A protein and the small-molecule ligand that binds it are described below.
Small molecule (SMILES): O=S(=O)(O)CCCn1c2[n+](c3ccccc31)[Pd](Cl)(Cl)[n+]1ccccc1-2

Sequence of chain 1.A:
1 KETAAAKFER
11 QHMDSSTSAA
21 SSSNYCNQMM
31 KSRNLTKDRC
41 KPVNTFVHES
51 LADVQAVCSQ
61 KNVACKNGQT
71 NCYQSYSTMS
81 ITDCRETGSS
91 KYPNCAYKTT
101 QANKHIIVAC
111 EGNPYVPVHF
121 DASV

Binding-site contacts:
Ligand atom CAF contacts residue VAL118 of chain 1.A at 3.9 Å (hydrophobic).
Ligand atom CAE contacts residue GLU111 of chain 1.A at 4.5 Å.
Ligand atom CAC contacts residue GLU111 of chain 1.A at 4.2 Å.
Ligand atom PD contacts residue VAL118 of chain 1.A at 4.1 Å.
Ligand atom OAT contacts residue LYS7 of chain 1.A at 3.5 Å.
Ligand atom CAA contacts residue VAL118 of chain 1.A at 3.4 Å (hydrophobic).
Ligand atom SAV contacts residue ALA4 of chain 1.A at 4.3 Å.
Ligand atom SAV contacts residue LYS7 of chain 1.A at 3.9 Å.
Ligand atom PD contacts residue HIS119 of chain 1.A at 2.1 Å.
Ligand atom CAB contacts residue VAL118 of chain 1.A at 3.8 Å (hydrophobic).
Ligand atom CAE contacts residue ALA109 of chain 1.A at 4.4 Å (hydrophobic).
Ligand atom OAT contacts residue GLU2 of chain 1.A at 4.0 Å.
Ligand atom CAI contacts residue GLN11 of chain 1.A at 3.9 Å.
Ligand atom CAA contacts residue HIS119 of chain 1.A at 3.6 Å.
Ligand atom CAG contacts residue HIS119 of chain 1.A at 4.4 Å.
Ligand atom CAD contacts residue VAL118 of chain 1.A at 3.9 Å (hydrophobic).
Ligand atom CAO contacts residue ALA4 of chain 1.A at 4.5 Å (hydrophobic).
Ligand atom CAE contacts residue HIS119 of chain 1.A at 4.2 Å.
Ligand atom OAT contacts residue THR3 of chain 1.A at 4.3 Å.
Ligand atom CAI contacts residue LYS41 of chain 1.A at 4.4 Å.
Ligand atom OAT contacts residue ALA4 of chain 1.A at 3.7 Å.
Ligand atom CAF contacts residue HIS119 of chain 1.A at 3.3 Å.
Ligand atom CAC contacts residue VAL118 of chain 1.A at 4.2 Å (hydrophobic).
Ligand atom CAJ contacts residue LYS7 of chain 1.A at 3.5 Å.
Ligand atom CAE contacts residue VAL118 of chain 1.A at 3.8 Å (hydrophobic).
Ligand atom NAL contacts residue VAL118 of chain 1.A at 3.3 Å (h-bond).
Ligand atom CAK contacts residue GLN11 of chain 1.A at 3.6 Å.
Ligand atom CAJ contacts residue GLN11 of chain 1.A at 4.3 Å.
Ligand atom CAD contacts residue GLU111 of chain 1.A at 3.6 Å.
Ligand atom NAL contacts residue HIS119 of chain 1.A at 3.2 Å (h-bond).
Ligand atom CAP contacts residue ALA4 of chain 1.A at 3.4 Å (hydrophobic).
Ligand atom NAQ contacts residue HIS119 of chain 1.A at 4.2 Å.
Ligand atom CAR contacts residue LYS7 of chain 1.A at 4.0 Å.
Ligand atom NAM contacts residue VAL118 of chain 1.A at 3.9 Å.
Ligand atom CAG contacts residue VAL118 of chain 1.A at 3.7 Å (hydrophobic).
Ligand atom CAK contacts residue LYS7 of chain 1.A at 4.5 Å.
Ligand atom CAH contacts residue VAL118 of chain 1.A at 4.3 Å (hydrophobic).
Ligand atom OAS contacts residue LYS7 of chain 1.A at 3.0 Å (salt-bridge).
Ligand atom CAK contacts residue LYS41 of chain 1.A at 4.3 Å.